Sequence of chain 1.A:
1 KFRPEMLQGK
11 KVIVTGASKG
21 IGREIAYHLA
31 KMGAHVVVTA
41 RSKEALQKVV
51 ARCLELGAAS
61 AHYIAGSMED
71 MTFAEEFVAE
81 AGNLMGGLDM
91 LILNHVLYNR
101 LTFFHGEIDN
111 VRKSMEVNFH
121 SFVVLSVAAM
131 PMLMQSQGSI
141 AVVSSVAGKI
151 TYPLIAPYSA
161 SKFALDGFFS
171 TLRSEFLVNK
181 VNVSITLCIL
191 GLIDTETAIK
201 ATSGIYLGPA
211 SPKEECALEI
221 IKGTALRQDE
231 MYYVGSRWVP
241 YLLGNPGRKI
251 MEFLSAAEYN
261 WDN

A protein and the small-molecule ligand that binds it are described below.
Small molecule (SMILES): CCN1CCC[C@@H]1C(=O)NC1C2CC3CC(C2)CC1C3

Binding-site contacts:
Ligand atom C19 contacts residue TYR152 of chain 1.A at 3.9 Å (hydrophobic).
Ligand atom C18 contacts residue ASN99 of chain 1.A at 3.4 Å.
Ligand atom C9 contacts residue TYR158 of chain 1.A at 4.0 Å (hydrophobic).
Ligand atom C12 contacts residue ALA198 of chain 1.A at 4.1 Å (hydrophobic).
Ligand atom C15 contacts residue NAP1 of chain 1.E at 3.6 Å.
Ligand atom C13 contacts residue ALA198 of chain 1.A at 3.7 Å (hydrophobic).
Ligand atom O4 contacts residue ALA147 of chain 1.A at 3.8 Å.
Ligand atom C20 contacts residue TYR206 of chain 1.A at 3.9 Å (hydrophobic).
Ligand atom O4 contacts residue NAP1 of chain 1.E at 3.4 Å.
Ligand atom C19 contacts residue ILE155 of chain 1.A at 3.8 Å (hydrophobic).
Ligand atom C8 contacts residue GLY191 of chain 1.A at 4.0 Å.
Ligand atom C7 contacts residue LEU192 of chain 1.A at 3.4 Å (hydrophobic).
Ligand atom C17 contacts residue LEU192 of chain 1.A at 3.8 Å (hydrophobic).
Ligand atom C16 contacts residue TYR158 of chain 1.A at 4.0 Å (hydrophobic).
Ligand atom C8 contacts residue LEU192 of chain 1.A at 4.1 Å (hydrophobic).
Ligand atom C7 contacts residue GLY191 of chain 1.A at 3.7 Å.
Ligand atom C2 contacts residue TYR158 of chain 1.A at 3.5 Å (hydrophobic).
Ligand atom C2 contacts residue SER145 of chain 1.A at 3.2 Å.
Ligand atom C8 contacts residue NAP1 of chain 1.E at 3.8 Å.
Ligand atom C3 contacts residue ALA147 of chain 1.A at 4.0 Å (hydrophobic).
Ligand atom C8 contacts residue LEU190 of chain 1.A at 3.9 Å (hydrophobic).
Ligand atom C12 contacts residue THR202 of chain 1.A at 4.0 Å.
Ligand atom C7 contacts residue TYR152 of chain 1.A at 4.1 Å (hydrophobic).
Ligand atom C10 contacts residue TYR158 of chain 1.A at 3.3 Å (hydrophobic).
Ligand atom C13 contacts residue ALA201 of chain 1.A at 4.0 Å (hydrophobic).
Ligand atom O4 contacts residue SER145 of chain 1.A at 2.3 Å (h-bond).
Ligand atom O4 contacts residue TYR158 of chain 1.A at 2.5 Å (h-bond).
Ligand atom C17 contacts residue ALA198 of chain 1.A at 3.7 Å (hydrophobic).
Ligand atom C3 contacts residue SER145 of chain 1.A at 3.4 Å.
Ligand atom C17 contacts residue NAP1 of chain 1.E at 3.7 Å.
Ligand atom C16 contacts residue NAP1 of chain 1.E at 3.7 Å.
Ligand atom C2 contacts residue NAP1 of chain 1.E at 3.6 Å.
Ligand atom C6 contacts residue TYR152 of chain 1.A at 3.9 Å (hydrophobic).
Ligand atom C18 contacts residue TYR158 of chain 1.A at 3.8 Å (hydrophobic).
Ligand atom N1 contacts residue TYR158 of chain 1.A at 3.9 Å.
Ligand atom C15 contacts residue TYR158 of chain 1.A at 4.1 Å (hydrophobic).
Ligand atom C11 contacts residue LEU101 of chain 1.A at 3.8 Å (hydrophobic).
Ligand atom C8 contacts residue SER145 of chain 1.A at 3.2 Å.
Ligand atom C10 contacts residue NAP1 of chain 1.E at 4.1 Å.
Ligand atom N1 contacts residue NAP1 of chain 1.E at 3.9 Å.